Sequence of chain 1.A:
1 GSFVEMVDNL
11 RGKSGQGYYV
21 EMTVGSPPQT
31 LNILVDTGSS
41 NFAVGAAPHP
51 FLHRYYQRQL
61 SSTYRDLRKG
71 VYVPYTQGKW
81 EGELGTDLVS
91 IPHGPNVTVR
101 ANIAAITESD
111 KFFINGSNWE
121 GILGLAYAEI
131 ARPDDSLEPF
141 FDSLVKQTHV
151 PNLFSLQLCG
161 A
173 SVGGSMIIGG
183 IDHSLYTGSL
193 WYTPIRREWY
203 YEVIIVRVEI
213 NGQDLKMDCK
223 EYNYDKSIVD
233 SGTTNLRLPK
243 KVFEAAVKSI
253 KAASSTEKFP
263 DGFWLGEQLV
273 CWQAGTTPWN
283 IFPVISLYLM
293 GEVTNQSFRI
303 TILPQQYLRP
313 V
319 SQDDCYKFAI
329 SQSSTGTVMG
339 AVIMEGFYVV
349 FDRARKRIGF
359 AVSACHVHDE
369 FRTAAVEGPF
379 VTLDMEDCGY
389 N

This small molecule binds to this protein.
Small molecule (SMILES): O=C([C@@H]1CNC[C@]12CCCc1ccccc12)N1CC[C@@H](c2ccccc2)C[C@H]1c1ccccc1

Binding-site contacts:
Ligand atom C18 contacts residue GOL1 of chain 1.H at 3.7 Å.
Ligand atom C24 contacts residue LEU34 of chain 1.A at 3.6 Å (hydrophobic).
Ligand atom N contacts residue ASP232 of chain 1.A at 2.7 Å (salt-bridge).
Ligand atom N contacts residue ASP36 of chain 1.A at 2.7 Å (salt-bridge).
Ligand atom C11 contacts residue TYR75 of chain 1.A at 3.5 Å (hydrophobic).
Ligand atom C31 contacts residue VAL73 of chain 1.A at 3.5 Å (hydrophobic).
Ligand atom C15 contacts residue PHE112 of chain 1.A at 3.8 Å (hydrophobic).
Ligand atom C19 contacts residue TYR75 of chain 1.A at 3.7 Å (hydrophobic).
Ligand atom C1 contacts residue GLY234 of chain 1.A at 3.1 Å.
Ligand atom C10 contacts residue TYR75 of chain 1.A at 3.7 Å (hydrophobic).
Ligand atom C3 contacts residue ASP36 of chain 1.A at 3.3 Å.
Ligand atom C12 contacts residue TYR75 of chain 1.A at 3.5 Å (hydrophobic).
Ligand atom C9 contacts residue PRO74 of chain 1.A at 3.4 Å (hydrophobic).
Ligand atom C2 contacts residue ASP232 of chain 1.A at 3.3 Å.
Ligand atom C9 contacts residue TYR75 of chain 1.A at 3.5 Å (hydrophobic).
Ligand atom C13 contacts residue LYS111 of chain 1.A at 3.6 Å.
Ligand atom C15 contacts residue LYS79 of chain 1.A at 3.2 Å.
Ligand atom C14 contacts residue ASP110 of chain 1.A at 3.6 Å.
Ligand atom C30 contacts residue ARG132 of chain 1.A at 3.7 Å.
Ligand atom C2 contacts residue GLY38 of chain 1.A at 3.2 Å.
Ligand atom C18 contacts residue TYR75 of chain 1.A at 3.4 Å (hydrophobic).
Ligand atom C31 contacts residue PRO74 of chain 1.A at 3.5 Å (hydrophobic).
Ligand atom C17 contacts residue TYR75 of chain 1.A at 3.8 Å (hydrophobic).
Ligand atom C14 contacts residue LYS79 of chain 1.A at 3.3 Å.
Ligand atom C14 contacts residue GLY78 of chain 1.A at 3.7 Å.
Ligand atom C16 contacts residue TYR75 of chain 1.A at 3.8 Å (hydrophobic).
Ligand atom C1 contacts residue ASP232 of chain 1.A at 3.7 Å.
Ligand atom C20 contacts residue GOL1 of chain 1.H at 3.7 Å.
Ligand atom C1 contacts residue THR235 of chain 1.A at 3.7 Å.
Ligand atom C17 contacts residue THR235 of chain 1.A at 3.7 Å.
Ligand atom C14 contacts residue PHE112 of chain 1.A at 3.8 Å (hydrophobic).
Ligand atom N contacts residue GLY234 of chain 1.A at 3.7 Å.
Ligand atom C24 contacts residue PHE112 of chain 1.A at 3.8 Å (hydrophobic).
Ligand atom C1 contacts residue ASP36 of chain 1.A at 3.5 Å.
Ligand atom N contacts residue THR235 of chain 1.A at 3.8 Å.
Ligand atom C2 contacts residue ASP36 of chain 1.A at 3.2 Å.
Ligand atom C29 contacts residue ILE130 of chain 1.A at 3.6 Å (hydrophobic).
Ligand atom O contacts residue TYR75 of chain 1.A at 3.6 Å.
Ligand atom C9 contacts residue VAL73 of chain 1.A at 3.7 Å (hydrophobic).
Ligand atom C13 contacts residue GLN77 of chain 1.A at 3.5 Å.